Sequence of chain 20.A:
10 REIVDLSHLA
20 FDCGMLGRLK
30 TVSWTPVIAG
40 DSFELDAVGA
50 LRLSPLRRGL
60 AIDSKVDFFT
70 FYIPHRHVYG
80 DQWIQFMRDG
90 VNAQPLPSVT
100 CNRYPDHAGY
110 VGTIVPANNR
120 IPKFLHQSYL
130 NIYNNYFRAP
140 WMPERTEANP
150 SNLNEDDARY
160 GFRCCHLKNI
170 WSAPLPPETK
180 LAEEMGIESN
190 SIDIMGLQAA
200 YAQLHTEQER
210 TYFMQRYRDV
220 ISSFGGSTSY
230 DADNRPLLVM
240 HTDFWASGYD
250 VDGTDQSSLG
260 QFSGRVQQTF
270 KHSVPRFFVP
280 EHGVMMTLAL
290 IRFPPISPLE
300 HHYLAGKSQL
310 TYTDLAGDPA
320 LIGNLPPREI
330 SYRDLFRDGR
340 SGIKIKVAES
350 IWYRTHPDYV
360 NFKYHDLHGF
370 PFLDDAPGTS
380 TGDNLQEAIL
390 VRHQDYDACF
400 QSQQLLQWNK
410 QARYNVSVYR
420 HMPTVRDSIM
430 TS

A small-molecule ligand and the protein it binds are described below.
Small molecule (SMILES): Nc1ccn([C@H]2C[C@H](O)[C@@H](COP(=O)(O)O)O2)c(=O)n1

Binding-site contacts:
Ligand atom OP1 contacts residue DC1 of chain 39.F at 0.4 Å (h-bond).
Ligand atom C2' contacts residue DC1 of chain 39.F at 1.2 Å.
Ligand atom OP1 contacts residue ARG10 of chain 20.A at 3.8 Å.
Ligand atom C1' contacts residue PHE277 of chain 20.A at 3.9 Å (hydrophobic).
Ligand atom C3' contacts residue DC1 of chain 39.F at 0.8 Å.
Ligand atom C2' contacts residue PHE277 of chain 20.A at 2.8 Å (hydrophobic).
Ligand atom C5' contacts residue DC1 of chain 39.F at 1.4 Å.
Ligand atom OP2 contacts residue DC1 of chain 39.F at 1.0 Å.
Ligand atom OP1 contacts residue PHE277 of chain 20.A at 4.1 Å.
Ligand atom O5' contacts residue DC1 of chain 39.F at 1.2 Å (h-bond).
Ligand atom C3' contacts residue PHE277 of chain 20.A at 3.6 Å (hydrophobic).
Ligand atom C1' contacts residue DC1 of chain 39.F at 1.3 Å.
Ligand atom O3' contacts residue DC1 of chain 39.F at 1.1 Å (h-bond).
Ligand atom C4' contacts residue DC1 of chain 39.F at 1.2 Å.
Ligand atom O3' contacts residue PHE277 of chain 20.A at 4.1 Å.
Ligand atom O4' contacts residue DC1 of chain 39.F at 0.3 Å (h-bond).
Ligand atom P contacts residue DC1 of chain 39.F at 1.1 Å.